Binding-site contacts:
Ligand atom C8 contacts residue ASN75 of chain 2.A at 3.3 Å.
Ligand atom O7 contacts residue ASN75 of chain 2.A at 3.4 Å (h-bond).
Ligand atom C1 contacts residue THR77 of chain 2.A at 4.1 Å.
Ligand atom O5 contacts residue ASN75 of chain 2.A at 2.3 Å (h-bond).
Ligand atom O6 contacts residue MET107 of chain 2.A at 4.0 Å.
Ligand atom C4 contacts residue ASN75 of chain 2.A at 4.2 Å.
Ligand atom C6 contacts residue MET107 of chain 2.A at 4.2 Å (hydrophobic).
Ligand atom C1 contacts residue MET107 of chain 2.A at 4.3 Å (hydrophobic).
Ligand atom N2 contacts residue THR77 of chain 2.A at 4.2 Å.
Ligand atom C1 contacts residue ASN75 of chain 2.A at 1.4 Å.
Ligand atom C2 contacts residue ASN75 of chain 2.A at 2.5 Å.
Ligand atom N2 contacts residue ASN75 of chain 2.A at 3.0 Å (h-bond).
Ligand atom O5 contacts residue MET107 of chain 2.A at 3.5 Å.
Ligand atom C3 contacts residue ASN75 of chain 2.A at 3.8 Å.
Ligand atom O7 contacts residue HIS74 of chain 2.A at 4.2 Å.
Ligand atom C5 contacts residue ASN75 of chain 2.A at 3.6 Å.
Ligand atom C7 contacts residue ASN75 of chain 2.A at 3.4 Å.

A protein and the small-molecule ligand that binds it are described below.
Small molecule (SMILES): CC(=O)N[C@@H]1[C@@H](O)[C@H](O)[C@@H](CO)O[C@H]1O

Sequence of chain 2.A:
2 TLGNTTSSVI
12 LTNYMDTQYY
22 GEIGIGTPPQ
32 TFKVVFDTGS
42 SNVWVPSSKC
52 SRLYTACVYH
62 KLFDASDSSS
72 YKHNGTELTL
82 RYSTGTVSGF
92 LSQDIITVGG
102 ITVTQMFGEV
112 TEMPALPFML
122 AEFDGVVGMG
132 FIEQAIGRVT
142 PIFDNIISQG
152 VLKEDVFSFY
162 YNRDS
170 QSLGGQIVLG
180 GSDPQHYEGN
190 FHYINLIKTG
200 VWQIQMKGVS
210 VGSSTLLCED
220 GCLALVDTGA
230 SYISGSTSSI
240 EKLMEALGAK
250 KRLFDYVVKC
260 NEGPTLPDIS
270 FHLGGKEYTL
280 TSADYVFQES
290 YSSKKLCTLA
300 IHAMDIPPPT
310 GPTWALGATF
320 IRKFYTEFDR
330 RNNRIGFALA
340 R